Sequence of chain 11.C:
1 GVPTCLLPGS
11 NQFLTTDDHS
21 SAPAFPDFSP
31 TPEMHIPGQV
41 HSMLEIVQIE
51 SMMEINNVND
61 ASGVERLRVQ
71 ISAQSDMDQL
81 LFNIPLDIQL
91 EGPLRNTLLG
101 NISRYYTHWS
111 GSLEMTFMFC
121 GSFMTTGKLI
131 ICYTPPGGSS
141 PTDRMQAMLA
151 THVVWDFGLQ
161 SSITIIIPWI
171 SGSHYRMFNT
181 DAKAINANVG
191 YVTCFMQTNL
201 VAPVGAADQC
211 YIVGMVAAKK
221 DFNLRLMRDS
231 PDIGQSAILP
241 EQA

Sequence of chain 11.A:
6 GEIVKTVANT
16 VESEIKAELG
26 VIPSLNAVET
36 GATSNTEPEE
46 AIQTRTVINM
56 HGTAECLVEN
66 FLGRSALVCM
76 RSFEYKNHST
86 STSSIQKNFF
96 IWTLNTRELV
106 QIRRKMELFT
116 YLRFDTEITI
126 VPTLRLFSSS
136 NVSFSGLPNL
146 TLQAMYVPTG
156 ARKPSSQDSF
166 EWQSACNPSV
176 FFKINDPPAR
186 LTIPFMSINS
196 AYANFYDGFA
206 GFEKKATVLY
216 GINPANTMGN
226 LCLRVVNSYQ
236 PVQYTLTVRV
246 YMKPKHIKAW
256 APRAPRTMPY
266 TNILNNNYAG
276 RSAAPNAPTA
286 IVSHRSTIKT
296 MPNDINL

Sequence of chain 13.C:
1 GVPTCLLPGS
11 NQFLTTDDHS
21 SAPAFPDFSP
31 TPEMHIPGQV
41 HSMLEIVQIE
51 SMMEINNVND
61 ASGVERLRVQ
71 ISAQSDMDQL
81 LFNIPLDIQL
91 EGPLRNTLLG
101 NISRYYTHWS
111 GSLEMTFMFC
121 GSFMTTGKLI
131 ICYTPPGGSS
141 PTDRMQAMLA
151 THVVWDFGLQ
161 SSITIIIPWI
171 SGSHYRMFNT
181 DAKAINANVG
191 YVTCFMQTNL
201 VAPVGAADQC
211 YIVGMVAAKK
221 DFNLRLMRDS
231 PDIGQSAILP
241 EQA

Binding-site contacts:
Ligand atom C6B contacts residue LEU99 of chain 11.A at 3.9 Å (hydrophobic).
Ligand atom CM4 contacts residue ALA149 of chain 11.A at 3.6 Å (hydrophobic).
Ligand atom CM6 contacts residue ILE123 of chain 11.A at 3.8 Å (hydrophobic).
Ligand atom N1A contacts residue LEU226 of chain 11.A at 3.6 Å.
Ligand atom O1 contacts residue PHE119 of chain 11.A at 3.5 Å.
Ligand atom F1 contacts residue LEU186 of chain 11.A at 3.1 Å.
Ligand atom C3C contacts residue THR121 of chain 11.A at 3.7 Å.
Ligand atom F3 contacts residue PRO173 of chain 11.A at 2.6 Å.
Ligand atom CM2 contacts residue ILE188 of chain 11.A at 3.6 Å (hydrophobic).
Ligand atom C3B contacts residue ILE188 of chain 11.A at 3.5 Å (hydrophobic).
Ligand atom F2 contacts residue VAL175 of chain 11.A at 3.2 Å.
Ligand atom O1A contacts residue LEU186 of chain 11.A at 3.7 Å.
Ligand atom C3A contacts residue LEU226 of chain 11.A at 3.8 Å (hydrophobic).
Ligand atom N2 contacts residue TYR197 of chain 11.A at 3.4 Å.
Ligand atom C6B contacts residue ILE123 of chain 11.A at 3.8 Å (hydrophobic).
Ligand atom CM4 contacts residue LEU186 of chain 11.A at 3.8 Å (hydrophobic).
Ligand atom N3A contacts residue TYR151 of chain 11.A at 3.6 Å.
Ligand atom O1 contacts residue TYR197 of chain 11.A at 3.3 Å.
Ligand atom F3 contacts residue ALA149 of chain 11.A at 3.6 Å.
Ligand atom CM2 contacts residue MET191 of chain 11.A at 3.4 Å (hydrophobic).
Ligand atom C3 contacts residue THR101 of chain 11.A at 3.8 Å.
Ligand atom O1A contacts residue LEU226 of chain 11.A at 3.6 Å.
Ligand atom F2 contacts residue ALA149 of chain 11.A at 2.5 Å.
Ligand atom C1B contacts residue LEU99 of chain 11.A at 3.6 Å (hydrophobic).
Ligand atom C5B contacts residue ILE123 of chain 11.A at 3.7 Å (hydrophobic).
Ligand atom C2B contacts residue LEU99 of chain 11.A at 3.4 Å (hydrophobic).
Ligand atom CM2 contacts residue LEU99 of chain 11.A at 3.3 Å (hydrophobic).
Ligand atom N2 contacts residue PHE119 of chain 11.A at 3.5 Å.
Ligand atom C2A contacts residue LEU226 of chain 11.A at 3.8 Å (hydrophobic).
Ligand atom CM3 contacts residue THR101 of chain 11.A at 3.8 Å.
Ligand atom F2 contacts residue SER174 of chain 11.A at 3.7 Å.
Ligand atom F3 contacts residue TYR151 of chain 11.A at 2.9 Å.
Ligand atom CM6 contacts residue TRP97 of chain 11.A at 3.6 Å (hydrophobic).
Ligand atom F3 contacts residue MET150 of chain 11.A at 3.8 Å.
Ligand atom C2B contacts residue ILE188 of chain 11.A at 3.7 Å (hydrophobic).
Ligand atom C3A contacts residue LEU186 of chain 11.A at 3.8 Å (hydrophobic).
Ligand atom O1B contacts residue LEU99 of chain 11.A at 3.6 Å.
Ligand atom C4 contacts residue THR101 of chain 11.A at 3.8 Å.
Ligand atom CM4 contacts residue PRO173 of chain 11.A at 3.7 Å (hydrophobic).
Ligand atom F3 contacts residue SER174 of chain 11.A at 3.8 Å.

The small molecule below binds the protein below.
Small molecule (SMILES): Cc1cc(CCCOc2c(C)cc(-c3noc(C(F)(F)F)n3)cc2C)on1